A small-molecule ligand and the protein it binds are described below.
Small molecule (SMILES): CC(=O)N[C@@H]1[C@@H](O)[C@H](O)[C@@H](CO)O[C@H]1O

Sequence of chain 1.A:
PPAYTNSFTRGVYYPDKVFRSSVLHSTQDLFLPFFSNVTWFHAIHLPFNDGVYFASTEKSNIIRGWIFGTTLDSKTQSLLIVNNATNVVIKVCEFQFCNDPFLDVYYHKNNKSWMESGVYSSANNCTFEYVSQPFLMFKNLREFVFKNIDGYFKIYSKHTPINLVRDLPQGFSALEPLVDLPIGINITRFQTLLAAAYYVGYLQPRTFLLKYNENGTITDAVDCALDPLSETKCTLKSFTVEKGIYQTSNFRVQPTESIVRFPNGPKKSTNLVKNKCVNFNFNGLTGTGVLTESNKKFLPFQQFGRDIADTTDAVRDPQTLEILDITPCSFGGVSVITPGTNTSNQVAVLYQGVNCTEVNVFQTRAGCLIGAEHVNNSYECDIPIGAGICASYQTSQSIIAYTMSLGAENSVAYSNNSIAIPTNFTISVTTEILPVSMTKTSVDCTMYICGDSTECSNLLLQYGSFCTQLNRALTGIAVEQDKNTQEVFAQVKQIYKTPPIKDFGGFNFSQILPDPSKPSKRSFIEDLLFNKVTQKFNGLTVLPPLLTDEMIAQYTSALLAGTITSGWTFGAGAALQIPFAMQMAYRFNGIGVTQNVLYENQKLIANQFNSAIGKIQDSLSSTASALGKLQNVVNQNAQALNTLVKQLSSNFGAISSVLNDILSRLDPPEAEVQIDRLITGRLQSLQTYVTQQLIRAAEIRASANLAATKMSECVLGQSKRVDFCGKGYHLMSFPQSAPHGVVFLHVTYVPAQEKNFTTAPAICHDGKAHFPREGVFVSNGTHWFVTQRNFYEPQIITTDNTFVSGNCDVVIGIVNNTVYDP

Binding-site contacts:
Ligand atom C5 contacts residue ASN1138 of chain 1.A at 3.7 Å.
Ligand atom C8 contacts residue VAL1137 of chain 1.A at 4.2 Å (hydrophobic).
Ligand atom C2 contacts residue ASN1138 of chain 1.A at 2.4 Å.
Ligand atom C8 contacts residue ASN1138 of chain 1.A at 4.2 Å.
Ligand atom C7 contacts residue ASN1138 of chain 1.A at 3.2 Å.
Ligand atom C4 contacts residue ASN1138 of chain 1.A at 4.2 Å.
Ligand atom C3 contacts residue ASN1138 of chain 1.A at 3.8 Å.
Ligand atom N2 contacts residue ASN1138 of chain 1.A at 2.9 Å (h-bond).
Ligand atom C1 contacts residue ASN1138 of chain 1.A at 1.4 Å.
Ligand atom O7 contacts residue ASN1138 of chain 1.A at 3.1 Å (h-bond).
Ligand atom O5 contacts residue ASN1138 of chain 1.A at 2.4 Å (h-bond).